Sequence of chain 1.HA:
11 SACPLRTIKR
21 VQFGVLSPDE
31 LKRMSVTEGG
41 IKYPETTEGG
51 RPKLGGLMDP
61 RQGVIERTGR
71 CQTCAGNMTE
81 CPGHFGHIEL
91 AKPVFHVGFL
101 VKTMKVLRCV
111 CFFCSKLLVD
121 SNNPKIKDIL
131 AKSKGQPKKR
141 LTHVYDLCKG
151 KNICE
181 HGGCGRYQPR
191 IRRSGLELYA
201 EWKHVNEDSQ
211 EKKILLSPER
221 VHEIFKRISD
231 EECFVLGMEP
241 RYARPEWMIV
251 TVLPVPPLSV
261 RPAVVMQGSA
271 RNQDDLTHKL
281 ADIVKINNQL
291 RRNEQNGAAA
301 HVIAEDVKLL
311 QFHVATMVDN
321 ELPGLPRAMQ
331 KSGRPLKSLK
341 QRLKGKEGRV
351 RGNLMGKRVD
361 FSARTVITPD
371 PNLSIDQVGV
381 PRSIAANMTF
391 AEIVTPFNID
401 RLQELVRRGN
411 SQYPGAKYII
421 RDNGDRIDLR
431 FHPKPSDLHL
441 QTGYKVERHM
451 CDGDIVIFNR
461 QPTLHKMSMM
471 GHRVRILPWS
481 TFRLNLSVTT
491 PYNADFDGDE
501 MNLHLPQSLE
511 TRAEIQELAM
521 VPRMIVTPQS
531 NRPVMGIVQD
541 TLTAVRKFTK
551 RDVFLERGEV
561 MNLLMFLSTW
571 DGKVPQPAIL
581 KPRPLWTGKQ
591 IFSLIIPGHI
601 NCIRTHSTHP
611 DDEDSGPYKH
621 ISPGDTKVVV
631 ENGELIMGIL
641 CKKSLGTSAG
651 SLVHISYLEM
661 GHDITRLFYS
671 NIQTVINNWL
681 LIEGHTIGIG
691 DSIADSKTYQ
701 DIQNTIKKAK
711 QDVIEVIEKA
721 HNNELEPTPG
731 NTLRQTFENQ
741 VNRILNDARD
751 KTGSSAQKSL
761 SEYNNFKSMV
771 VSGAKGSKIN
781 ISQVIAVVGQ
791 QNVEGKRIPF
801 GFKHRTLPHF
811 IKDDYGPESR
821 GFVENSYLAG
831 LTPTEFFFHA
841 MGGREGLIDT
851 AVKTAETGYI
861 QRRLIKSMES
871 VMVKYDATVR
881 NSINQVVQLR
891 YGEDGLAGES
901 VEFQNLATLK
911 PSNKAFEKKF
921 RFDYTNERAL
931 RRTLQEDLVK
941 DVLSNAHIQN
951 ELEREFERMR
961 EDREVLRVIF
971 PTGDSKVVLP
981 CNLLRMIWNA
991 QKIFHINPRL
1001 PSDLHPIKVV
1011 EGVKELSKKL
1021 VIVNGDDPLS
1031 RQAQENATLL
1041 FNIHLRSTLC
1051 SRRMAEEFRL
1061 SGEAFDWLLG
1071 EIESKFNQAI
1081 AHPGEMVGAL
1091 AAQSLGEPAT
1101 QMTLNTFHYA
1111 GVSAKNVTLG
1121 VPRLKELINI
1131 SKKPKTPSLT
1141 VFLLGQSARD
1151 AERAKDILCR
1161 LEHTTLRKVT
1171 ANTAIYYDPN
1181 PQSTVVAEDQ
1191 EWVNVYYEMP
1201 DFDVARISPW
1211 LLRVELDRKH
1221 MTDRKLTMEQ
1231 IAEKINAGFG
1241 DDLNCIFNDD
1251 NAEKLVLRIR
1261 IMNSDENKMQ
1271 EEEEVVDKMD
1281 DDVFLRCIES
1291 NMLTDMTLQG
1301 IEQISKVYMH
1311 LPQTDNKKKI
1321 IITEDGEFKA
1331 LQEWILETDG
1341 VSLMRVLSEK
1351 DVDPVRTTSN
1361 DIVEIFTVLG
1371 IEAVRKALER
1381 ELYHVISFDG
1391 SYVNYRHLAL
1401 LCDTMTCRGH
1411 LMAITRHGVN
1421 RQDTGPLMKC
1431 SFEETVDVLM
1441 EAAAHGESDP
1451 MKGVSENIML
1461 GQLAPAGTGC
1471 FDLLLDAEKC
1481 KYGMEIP

Binding-site contacts:
Ligand atom O6 contacts residue W0F1 of chain 1.HB at 3.1 Å (h-bond).
Ligand atom CA' contacts residue ASP499 of chain 1.HA at 3.6 Å.
Ligand atom OP2 contacts residue LYS942 of chain 1.IA at 4.0 Å.
Ligand atom O5' contacts residue GLN731 of chain 1.IA at 3.3 Å (h-bond).
Ligand atom OP1 contacts residue LYS942 of chain 1.IA at 3.1 Å (salt-bridge).
Ligand atom O2' contacts residue ARG460 of chain 1.HA at 2.7 Å (salt-bridge).
Ligand atom P contacts residue LYS942 of chain 1.IA at 3.7 Å.
Ligand atom O2' contacts residue W0F1 of chain 1.HB at 3.9 Å.
Ligand atom O1A contacts residue GLU516 of chain 1.IA at 3.5 Å (salt-bridge).
Ligand atom O3' contacts residue ARG460 of chain 1.HA at 3.8 Å.
Ligand atom CA' contacts residue W0F1 of chain 1.HB at 3.3 Å.
Ligand atom C3' contacts residue ASP499 of chain 1.HA at 4.2 Å.
Ligand atom N2 contacts residue W0F1 of chain 1.HB at 4.0 Å.
Ligand atom O2B contacts residue LYS1052 of chain 1.IA at 3.9 Å.
Ligand atom N2 contacts residue PRO462 of chain 1.HA at 4.2 Å.
Ligand atom C3' contacts residue W0F1 of chain 1.HB at 3.9 Å.
Ligand atom CA' contacts residue MG1 of chain 1.MB at 3.2 Å.
Ligand atom C2' contacts residue W0F1 of chain 1.HB at 3.4 Å.
Ligand atom C2' contacts residue ARG460 of chain 1.HA at 3.9 Å.
Ligand atom N3 contacts residue W0F1 of chain 1.HB at 4.0 Å.
Ligand atom C2 contacts residue W0F1 of chain 1.HB at 3.9 Å.
Ligand atom O2B contacts residue GLN731 of chain 1.IA at 4.2 Å.
Ligand atom O3A contacts residue GLN731 of chain 1.IA at 4.0 Å.
Ligand atom O3' contacts residue ASP499 of chain 1.HA at 3.0 Å (salt-bridge).
Ligand atom O1A contacts residue GLN731 of chain 1.IA at 3.4 Å (h-bond).
Ligand atom N7 contacts residue W0F1 of chain 1.HB at 3.9 Å.
Ligand atom C6 contacts residue W0F1 of chain 1.HB at 3.4 Å.
Ligand atom O5' contacts residue LYS942 of chain 1.IA at 3.7 Å.
Ligand atom N1 contacts residue W0F1 of chain 1.HB at 3.6 Å.
Ligand atom CA' contacts residue ARG460 of chain 1.HA at 3.4 Å.
Ligand atom N9 contacts residue W0F1 of chain 1.HB at 4.0 Å.
Ligand atom O3' contacts residue W0F1 of chain 1.HB at 4.2 Å.
Ligand atom C8 contacts residue W0F1 of chain 1.HB at 4.0 Å.
Ligand atom O2' contacts residue ASP499 of chain 1.HA at 4.0 Å.
Ligand atom C5 contacts residue W0F1 of chain 1.HB at 3.7 Å.
Ligand atom O2' contacts residue LYS1058 of chain 1.IA at 3.2 Å (salt-bridge).
Ligand atom C4 contacts residue W0F1 of chain 1.HB at 3.8 Å.
Ligand atom OP1 contacts residue LYS934 of chain 1.IA at 3.2 Å (salt-bridge).
Ligand atom O3' contacts residue MG1 of chain 1.MB at 3.0 Å.
Ligand atom PA contacts residue GLN731 of chain 1.IA at 3.7 Å.

This protein binds this small molecule.
Small molecule (SMILES): CO[C@H]1[C@@H](O)[C@H](n2cnc3c(=O)[nH]c(N)nc32)O[C@@H]1CO[P](=O)(O)[C@@]1(O)[C@@H](CO[P](=O)(O)O[P](=O)(O)OP(=O)(O)O)O[C@@H](n2cnc3c(N)ncnc32)[C@@H]1O

Sequence of chain 1.IA:
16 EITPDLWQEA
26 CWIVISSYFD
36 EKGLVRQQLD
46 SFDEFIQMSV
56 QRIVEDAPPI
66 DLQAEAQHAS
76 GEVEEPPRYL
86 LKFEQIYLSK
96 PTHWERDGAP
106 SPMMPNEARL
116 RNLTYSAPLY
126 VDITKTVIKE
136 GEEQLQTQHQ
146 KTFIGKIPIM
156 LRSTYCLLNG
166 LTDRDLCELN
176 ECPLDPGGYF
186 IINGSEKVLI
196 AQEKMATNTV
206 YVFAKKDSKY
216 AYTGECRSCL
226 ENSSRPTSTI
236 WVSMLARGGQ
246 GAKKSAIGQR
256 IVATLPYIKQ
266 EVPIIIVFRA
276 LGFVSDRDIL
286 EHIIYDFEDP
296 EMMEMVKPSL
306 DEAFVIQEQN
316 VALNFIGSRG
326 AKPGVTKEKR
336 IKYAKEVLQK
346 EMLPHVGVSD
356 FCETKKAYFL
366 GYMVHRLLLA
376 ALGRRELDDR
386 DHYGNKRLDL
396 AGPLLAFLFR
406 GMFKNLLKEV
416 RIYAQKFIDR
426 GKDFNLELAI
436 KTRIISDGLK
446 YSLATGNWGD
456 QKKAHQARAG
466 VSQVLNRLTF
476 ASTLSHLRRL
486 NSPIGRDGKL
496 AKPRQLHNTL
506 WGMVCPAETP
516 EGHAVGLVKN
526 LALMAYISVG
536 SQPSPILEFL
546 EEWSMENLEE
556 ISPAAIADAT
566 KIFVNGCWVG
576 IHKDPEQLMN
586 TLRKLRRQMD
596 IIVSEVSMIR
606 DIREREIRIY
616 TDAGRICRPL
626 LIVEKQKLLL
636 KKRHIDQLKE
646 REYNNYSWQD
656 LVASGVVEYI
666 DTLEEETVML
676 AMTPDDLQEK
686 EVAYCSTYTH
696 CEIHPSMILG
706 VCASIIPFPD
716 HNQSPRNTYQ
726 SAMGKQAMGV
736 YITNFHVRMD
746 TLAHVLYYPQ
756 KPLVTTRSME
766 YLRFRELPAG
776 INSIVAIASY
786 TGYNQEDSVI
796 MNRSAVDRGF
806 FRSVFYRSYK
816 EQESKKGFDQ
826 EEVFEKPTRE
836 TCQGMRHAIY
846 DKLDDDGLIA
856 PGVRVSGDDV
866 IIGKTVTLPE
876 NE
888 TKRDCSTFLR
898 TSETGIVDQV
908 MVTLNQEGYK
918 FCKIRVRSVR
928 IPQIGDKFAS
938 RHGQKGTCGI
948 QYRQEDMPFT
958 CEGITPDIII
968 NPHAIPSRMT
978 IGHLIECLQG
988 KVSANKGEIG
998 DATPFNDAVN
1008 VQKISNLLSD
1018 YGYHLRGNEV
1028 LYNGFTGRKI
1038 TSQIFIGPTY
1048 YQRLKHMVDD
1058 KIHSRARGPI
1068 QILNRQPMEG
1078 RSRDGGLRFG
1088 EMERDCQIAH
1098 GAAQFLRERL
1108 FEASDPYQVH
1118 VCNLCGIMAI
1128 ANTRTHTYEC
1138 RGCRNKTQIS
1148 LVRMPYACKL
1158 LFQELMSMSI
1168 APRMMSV